Sequence of chain 18.E:
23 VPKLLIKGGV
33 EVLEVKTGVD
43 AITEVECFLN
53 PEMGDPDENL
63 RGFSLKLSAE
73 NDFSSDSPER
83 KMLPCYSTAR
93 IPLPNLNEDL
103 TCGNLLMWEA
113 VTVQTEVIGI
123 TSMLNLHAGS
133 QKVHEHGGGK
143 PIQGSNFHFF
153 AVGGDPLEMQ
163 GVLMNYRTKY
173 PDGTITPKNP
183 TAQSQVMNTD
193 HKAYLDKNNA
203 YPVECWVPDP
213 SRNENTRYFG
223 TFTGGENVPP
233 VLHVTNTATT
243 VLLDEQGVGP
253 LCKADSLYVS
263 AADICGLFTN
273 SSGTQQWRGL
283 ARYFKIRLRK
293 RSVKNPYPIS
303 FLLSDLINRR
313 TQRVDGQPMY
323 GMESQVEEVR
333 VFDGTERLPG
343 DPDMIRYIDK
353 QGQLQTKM

Sequence of chain 18.C:
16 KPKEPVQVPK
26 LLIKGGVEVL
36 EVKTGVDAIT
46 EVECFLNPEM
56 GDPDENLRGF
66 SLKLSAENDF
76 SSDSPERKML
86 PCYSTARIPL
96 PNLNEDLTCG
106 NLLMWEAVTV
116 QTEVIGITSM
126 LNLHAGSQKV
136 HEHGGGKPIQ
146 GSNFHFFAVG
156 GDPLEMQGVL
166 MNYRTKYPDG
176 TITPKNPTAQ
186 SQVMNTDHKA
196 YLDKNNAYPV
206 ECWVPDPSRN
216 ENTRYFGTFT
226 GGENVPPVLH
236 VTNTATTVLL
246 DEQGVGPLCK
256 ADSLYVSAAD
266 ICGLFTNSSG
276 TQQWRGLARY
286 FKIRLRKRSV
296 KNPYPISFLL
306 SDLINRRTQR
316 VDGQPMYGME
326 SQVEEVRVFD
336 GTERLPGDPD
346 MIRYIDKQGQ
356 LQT

Sequence of chain 18.D:
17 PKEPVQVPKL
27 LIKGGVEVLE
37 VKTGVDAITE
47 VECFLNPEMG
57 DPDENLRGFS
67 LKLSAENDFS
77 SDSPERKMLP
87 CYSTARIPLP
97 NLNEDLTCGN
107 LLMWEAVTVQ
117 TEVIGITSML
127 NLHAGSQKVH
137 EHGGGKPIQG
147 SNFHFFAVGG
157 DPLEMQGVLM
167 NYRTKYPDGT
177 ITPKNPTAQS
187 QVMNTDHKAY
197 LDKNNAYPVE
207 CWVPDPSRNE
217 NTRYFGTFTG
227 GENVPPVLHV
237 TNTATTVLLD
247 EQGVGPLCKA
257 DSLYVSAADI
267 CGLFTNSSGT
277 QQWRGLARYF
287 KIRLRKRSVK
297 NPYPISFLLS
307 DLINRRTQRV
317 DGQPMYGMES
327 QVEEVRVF

A protein and the small-molecule ligand that binds it are described below.
Small molecule (SMILES): CC(=O)N[C@H]1[C@H]([C@H](O)[C@H](O)CO)O[C@@](O[C@H](CO)[C@@H](O)[C@@H]2O[C@@H](C(=O)O)C[C@H](O)[C@H]2NC(C)=O)(C(=O)O)C[C@@H]1O

Binding-site contacts:
Ligand atom O1B contacts residue LYS68 of chain 18.D at 3.6 Å.
Ligand atom O10 contacts residue PHE75 of chain 18.E at 2.6 Å.
Ligand atom O8 contacts residue THR276 of chain 18.D at 3.8 Å.
Ligand atom O7 contacts residue LEU62 of chain 18.D at 3.5 Å.
Ligand atom C5 contacts residue LYS68 of chain 18.D at 3.7 Å.
Ligand atom C11 contacts residue GLN278 of chain 18.D at 3.5 Å.
Ligand atom C1 contacts residue THR276 of chain 18.D at 3.4 Å.
Ligand atom C6 contacts residue ASN272 of chain 18.D at 3.7 Å.
Ligand atom C10 contacts residue PHE75 of chain 18.E at 2.7 Å (hydrophobic).
Ligand atom O8 contacts residue ASN272 of chain 18.D at 3.4 Å (h-bond).
Ligand atom C11 contacts residue PHE270 of chain 18.D at 3.9 Å (hydrophobic).
Ligand atom C9 contacts residue GLN278 of chain 18.D at 3.2 Å.
Ligand atom O1B contacts residue THR276 of chain 18.D at 3.5 Å (h-bond).
Ligand atom O8 contacts residue GLN278 of chain 18.D at 3.5 Å (h-bond).
Ligand atom N5 contacts residue LYS68 of chain 18.D at 2.9 Å (salt-bridge).
Ligand atom N5 contacts residue GLN278 of chain 18.D at 3.9 Å.
Ligand atom C11 contacts residue THR276 of chain 18.D at 3.4 Å.
Ligand atom C11 contacts residue ASN272 of chain 18.D at 3.6 Å.
Ligand atom O1A contacts residue SER274 of chain 18.D at 3.8 Å.
Ligand atom C7 contacts residue GLN278 of chain 18.D at 3.8 Å.
Ligand atom O10 contacts residue LEU62 of chain 18.D at 3.1 Å.
Ligand atom N5 contacts residue PHE75 of chain 18.E at 3.8 Å.
Ligand atom O9 contacts residue LYS68 of chain 18.D at 2.8 Å (salt-bridge).
Ligand atom C6 contacts residue LYS68 of chain 18.D at 3.8 Å.
Ligand atom C8 contacts residue GLN278 of chain 18.D at 3.7 Å.
Ligand atom O1A contacts residue THR276 of chain 18.D at 2.6 Å (h-bond).
Ligand atom N5 contacts residue ASN272 of chain 18.D at 3.3 Å (h-bond).
Ligand atom C1 contacts residue SER274 of chain 18.D at 3.4 Å.
Ligand atom O1A contacts residue ASN272 of chain 18.D at 3.6 Å (h-bond).
Ligand atom C10 contacts residue LEU62 of chain 18.D at 3.5 Å (hydrophobic).
Ligand atom C10 contacts residue LYS68 of chain 18.D at 3.8 Å.
Ligand atom C11 contacts residue PHE75 of chain 18.E at 1.8 Å (hydrophobic).
Ligand atom O8 contacts residue LYS68 of chain 18.D at 3.5 Å.
Ligand atom C11 contacts residue HIS138 of chain 18.C at 3.3 Å.
Ligand atom C11 contacts residue LEU62 of chain 18.D at 3.9 Å (hydrophobic).
Ligand atom O1B contacts residue SER274 of chain 18.D at 2.4 Å (h-bond).
Ligand atom C9 contacts residue LYS68 of chain 18.D at 3.8 Å.
Ligand atom C11 contacts residue PHE65 of chain 18.D at 3.8 Å (hydrophobic).
Ligand atom O9 contacts residue LEU67 of chain 18.D at 3.2 Å.
Ligand atom C11 contacts residue LYS68 of chain 18.D at 3.8 Å.